Binding-site contacts:
Ligand atom CG contacts residue PHE216 of chain 3.A at 4.2 Å (hydrophobic).
Ligand atom CD contacts residue ASN199 of chain 3.A at 2.7 Å.
Ligand atom N contacts residue ASN198 of chain 3.A at 3.8 Å.
Ligand atom CA contacts residue ASN199 of chain 3.A at 4.1 Å.
Ligand atom C contacts residue HIS209 of chain 3.A at 3.6 Å.
Ligand atom O contacts residue HIS209 of chain 3.A at 2.9 Å.
Ligand atom C contacts residue THR356 of chain 3.A at 4.2 Å.
Ligand atom CG contacts residue ALA223 of chain 3.A at 3.9 Å (hydrophobic).
Ligand atom OXT contacts residue THR356 of chain 3.A at 3.1 Å.
Ligand atom O contacts residue LEU212 of chain 3.A at 3.9 Å.
Ligand atom CA contacts residue FE1 of chain 3.C at 3.6 Å.
Ligand atom O contacts residue FE1 of chain 3.C at 2.4 Å.
Ligand atom OXT contacts residue LEU212 of chain 3.A at 3.6 Å.
Ligand atom CB contacts residue PHE216 of chain 3.A at 4.3 Å (hydrophobic).
Ligand atom N contacts residue ASN199 of chain 3.A at 3.4 Å (h-bond).
Ligand atom N contacts residue FE1 of chain 3.C at 3.9 Å.
Ligand atom C contacts residue TRP353 of chain 3.A at 4.3 Å (hydrophobic).
Ligand atom C contacts residue HIS204 of chain 3.A at 4.2 Å.
Ligand atom CD contacts residue ALA223 of chain 3.A at 3.5 Å (hydrophobic).
Ligand atom O contacts residue HIS204 of chain 3.A at 3.5 Å (h-bond).
Ligand atom N contacts residue GLU201 of chain 3.A at 3.2 Å (salt-bridge).
Ligand atom CD contacts residue CYS202 of chain 3.A at 4.2 Å (hydrophobic).
Ligand atom O contacts residue ASP360 of chain 3.A at 4.4 Å.
Ligand atom N contacts residue CYS202 of chain 3.A at 4.1 Å.
Ligand atom OXT contacts residue HIS209 of chain 3.A at 3.5 Å (h-bond).
Ligand atom O contacts residue CYS205 of chain 3.A at 3.0 Å (h-bond).
Ligand atom N contacts residue HIS204 of chain 3.A at 4.0 Å.
Ligand atom C contacts residue CYS205 of chain 3.A at 4.0 Å (hydrophobic).
Ligand atom CG contacts residue ASN199 of chain 3.A at 3.4 Å.
Ligand atom OXT contacts residue TRP353 of chain 3.A at 3.5 Å.
Ligand atom OXT contacts residue ASP360 of chain 3.A at 3.3 Å (salt-bridge).
Ligand atom CD contacts residue GLU201 of chain 3.A at 3.3 Å.
Ligand atom CB contacts residue ASN199 of chain 3.A at 4.3 Å.
Ligand atom C contacts residue FE1 of chain 3.C at 2.7 Å.
Ligand atom N contacts residue CYS205 of chain 3.A at 4.2 Å.
Ligand atom C contacts residue ASP360 of chain 3.A at 3.9 Å.
Ligand atom C contacts residue LEU212 of chain 3.A at 3.9 Å (hydrophobic).
Ligand atom CB contacts residue TRP353 of chain 3.A at 4.0 Å (hydrophobic).
Ligand atom OXT contacts residue FE1 of chain 3.C at 3.0 Å.
Ligand atom O contacts residue CYS202 of chain 3.A at 4.0 Å.

Sequence of chain 3.A:
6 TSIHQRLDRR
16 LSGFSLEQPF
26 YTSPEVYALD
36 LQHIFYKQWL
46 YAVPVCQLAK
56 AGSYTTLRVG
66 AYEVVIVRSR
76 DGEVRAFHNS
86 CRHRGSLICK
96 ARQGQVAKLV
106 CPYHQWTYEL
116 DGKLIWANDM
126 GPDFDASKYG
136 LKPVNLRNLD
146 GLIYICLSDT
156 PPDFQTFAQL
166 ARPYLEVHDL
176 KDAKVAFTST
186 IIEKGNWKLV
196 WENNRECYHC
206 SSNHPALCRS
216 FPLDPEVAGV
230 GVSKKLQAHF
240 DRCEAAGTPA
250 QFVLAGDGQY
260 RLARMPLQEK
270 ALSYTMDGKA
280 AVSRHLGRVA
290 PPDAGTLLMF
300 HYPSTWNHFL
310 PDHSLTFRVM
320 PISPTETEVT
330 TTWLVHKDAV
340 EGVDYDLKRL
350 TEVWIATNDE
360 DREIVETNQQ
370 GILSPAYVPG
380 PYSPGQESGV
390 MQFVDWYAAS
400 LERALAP

This small molecule binds to this protein.
Small molecule (SMILES): O=C(O)[C@@H]1CCCN1